Sequence of chain 1.B:
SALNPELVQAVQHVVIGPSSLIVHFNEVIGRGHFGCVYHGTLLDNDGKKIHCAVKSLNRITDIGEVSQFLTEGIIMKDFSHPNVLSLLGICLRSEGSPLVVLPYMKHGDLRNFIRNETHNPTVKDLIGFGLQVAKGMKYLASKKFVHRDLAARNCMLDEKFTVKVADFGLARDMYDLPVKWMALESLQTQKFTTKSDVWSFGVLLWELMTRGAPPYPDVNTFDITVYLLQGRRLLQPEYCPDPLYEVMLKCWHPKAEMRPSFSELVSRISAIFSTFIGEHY

Binding-site contacts:
Ligand atom C7 contacts residue MET161 of chain 1.B at 3.5 Å (hydrophobic).
Ligand atom N37 contacts residue ASP114 of chain 1.B at 3.5 Å (salt-bridge).
Ligand atom C12 contacts residue TYR180 of chain 1.B at 3.5 Å (hydrophobic).
Ligand atom C10 contacts residue ALA171 of chain 1.B at 3.7 Å (hydrophobic).
Ligand atom C23 contacts residue ILE34 of chain 1.B at 3.7 Å (hydrophobic).
Ligand atom C36 contacts residue ASP114 of chain 1.B at 3.3 Å.
Ligand atom C2 contacts residue TYR180 of chain 1.B at 3.3 Å (hydrophobic).
Ligand atom C23 contacts residue MET110 of chain 1.B at 3.0 Å (hydrophobic).
Ligand atom C20 contacts residue MET161 of chain 1.B at 3.5 Å (hydrophobic).
Ligand atom C15 contacts residue LEU107 of chain 1.B at 3.7 Å (hydrophobic).
Ligand atom C7 contacts residue TYR180 of chain 1.B at 3.5 Å (hydrophobic).
Ligand atom C30 contacts residue LYS111 of chain 1.B at 3.5 Å.
Ligand atom N22 contacts residue MET161 of chain 1.B at 3.4 Å.
Ligand atom O27 contacts residue ASP172 of chain 1.B at 2.9 Å (salt-bridge).
Ligand atom C8 contacts residue MET161 of chain 1.B at 3.7 Å (hydrophobic).
Ligand atom C17 contacts residue PRO108 of chain 1.B at 3.4 Å (hydrophobic).
Ligand atom C12 contacts residue ASP172 of chain 1.B at 3.7 Å.
Ligand atom C8 contacts residue TYR180 of chain 1.B at 3.5 Å (hydrophobic).
Ligand atom C19 contacts residue MET110 of chain 1.B at 3.5 Å (hydrophobic).
Ligand atom C13 contacts residue TYR180 of chain 1.B at 3.6 Å (hydrophobic).
Ligand atom C10 contacts residue TYR180 of chain 1.B at 3.7 Å (hydrophobic).
Ligand atom C1 contacts residue TYR180 of chain 1.B at 3.6 Å (hydrophobic).
Ligand atom C4 contacts residue ASP114 of chain 1.B at 3.3 Å.
Ligand atom C29 contacts residue LYS111 of chain 1.B at 3.7 Å.
Ligand atom C12 contacts residue ALA171 of chain 1.B at 3.7 Å (hydrophobic).
Ligand atom C10 contacts residue ASP172 of chain 1.B at 3.6 Å.
Ligand atom N11 contacts residue TYR180 of chain 1.B at 3.5 Å.
Ligand atom C23 contacts residue TYR109 of chain 1.B at 3.6 Å (hydrophobic).
Ligand atom C19 contacts residue ALA58 of chain 1.B at 3.4 Å (hydrophobic).
Ligand atom C28 contacts residue TYR109 of chain 1.B at 3.4 Å (hydrophobic).
Ligand atom C2 contacts residue ARG158 of chain 1.B at 3.4 Å.
Ligand atom C18 contacts residue MET161 of chain 1.B at 3.6 Å (hydrophobic).
Ligand atom N21 contacts residue MET110 of chain 1.B at 3.2 Å (h-bond).
Ligand atom C8 contacts residue ARG158 of chain 1.B at 3.6 Å.
Ligand atom C18 contacts residue ALA58 of chain 1.B at 3.5 Å (hydrophobic).
Ligand atom O27 contacts residue ALA171 of chain 1.B at 3.2 Å.
Ligand atom C24 contacts residue ILE34 of chain 1.B at 3.4 Å (hydrophobic).
Ligand atom C6 contacts residue ASP114 of chain 1.B at 3.3 Å.
Ligand atom O27 contacts residue ALA176 of chain 1.B at 3.6 Å.
Ligand atom C19 contacts residue PRO108 of chain 1.B at 3.4 Å (hydrophobic).

A protein and the small-molecule ligand that binds it are described below.
Small molecule (SMILES): CN1CCC(COc2cnc(-c3cccc(Cn4nc(-c5cccc(C#N)c5)ccc4=O)c3)nc2)CC1